This protein binds this small molecule.
Small molecule (SMILES): CC[C@H](C)[C@H](NC(=O)[C@@H](NC(=O)[C@H](CC(C)C)NC(=O)[C@@H](N)CCCCN)C(C)C)C(=O)N[C@@H](CC(N)=O)C(=O)N[C@@H](CCCCN)C(=O)N[C@@H](CC(=O)O)C(=O)N[C@@H](CCSC)C(=O)N[C@@H](CCCN=C(N)N)C(=O)N[C@H](C(=O)N[C@@H](CC(=O)O)C(=O)N[C@@H](CC(C)C)C(=O)N[C@@H](Cc1ccccc1)C(=O)N[C@@H](CO)C(=O)N1CCC[C@H]1C(=O)N1CCC[C@H]1C(=O)N[C@H](C=O)CC(N)=O)[C@@H](C)O

Sequence of chain 6.A:
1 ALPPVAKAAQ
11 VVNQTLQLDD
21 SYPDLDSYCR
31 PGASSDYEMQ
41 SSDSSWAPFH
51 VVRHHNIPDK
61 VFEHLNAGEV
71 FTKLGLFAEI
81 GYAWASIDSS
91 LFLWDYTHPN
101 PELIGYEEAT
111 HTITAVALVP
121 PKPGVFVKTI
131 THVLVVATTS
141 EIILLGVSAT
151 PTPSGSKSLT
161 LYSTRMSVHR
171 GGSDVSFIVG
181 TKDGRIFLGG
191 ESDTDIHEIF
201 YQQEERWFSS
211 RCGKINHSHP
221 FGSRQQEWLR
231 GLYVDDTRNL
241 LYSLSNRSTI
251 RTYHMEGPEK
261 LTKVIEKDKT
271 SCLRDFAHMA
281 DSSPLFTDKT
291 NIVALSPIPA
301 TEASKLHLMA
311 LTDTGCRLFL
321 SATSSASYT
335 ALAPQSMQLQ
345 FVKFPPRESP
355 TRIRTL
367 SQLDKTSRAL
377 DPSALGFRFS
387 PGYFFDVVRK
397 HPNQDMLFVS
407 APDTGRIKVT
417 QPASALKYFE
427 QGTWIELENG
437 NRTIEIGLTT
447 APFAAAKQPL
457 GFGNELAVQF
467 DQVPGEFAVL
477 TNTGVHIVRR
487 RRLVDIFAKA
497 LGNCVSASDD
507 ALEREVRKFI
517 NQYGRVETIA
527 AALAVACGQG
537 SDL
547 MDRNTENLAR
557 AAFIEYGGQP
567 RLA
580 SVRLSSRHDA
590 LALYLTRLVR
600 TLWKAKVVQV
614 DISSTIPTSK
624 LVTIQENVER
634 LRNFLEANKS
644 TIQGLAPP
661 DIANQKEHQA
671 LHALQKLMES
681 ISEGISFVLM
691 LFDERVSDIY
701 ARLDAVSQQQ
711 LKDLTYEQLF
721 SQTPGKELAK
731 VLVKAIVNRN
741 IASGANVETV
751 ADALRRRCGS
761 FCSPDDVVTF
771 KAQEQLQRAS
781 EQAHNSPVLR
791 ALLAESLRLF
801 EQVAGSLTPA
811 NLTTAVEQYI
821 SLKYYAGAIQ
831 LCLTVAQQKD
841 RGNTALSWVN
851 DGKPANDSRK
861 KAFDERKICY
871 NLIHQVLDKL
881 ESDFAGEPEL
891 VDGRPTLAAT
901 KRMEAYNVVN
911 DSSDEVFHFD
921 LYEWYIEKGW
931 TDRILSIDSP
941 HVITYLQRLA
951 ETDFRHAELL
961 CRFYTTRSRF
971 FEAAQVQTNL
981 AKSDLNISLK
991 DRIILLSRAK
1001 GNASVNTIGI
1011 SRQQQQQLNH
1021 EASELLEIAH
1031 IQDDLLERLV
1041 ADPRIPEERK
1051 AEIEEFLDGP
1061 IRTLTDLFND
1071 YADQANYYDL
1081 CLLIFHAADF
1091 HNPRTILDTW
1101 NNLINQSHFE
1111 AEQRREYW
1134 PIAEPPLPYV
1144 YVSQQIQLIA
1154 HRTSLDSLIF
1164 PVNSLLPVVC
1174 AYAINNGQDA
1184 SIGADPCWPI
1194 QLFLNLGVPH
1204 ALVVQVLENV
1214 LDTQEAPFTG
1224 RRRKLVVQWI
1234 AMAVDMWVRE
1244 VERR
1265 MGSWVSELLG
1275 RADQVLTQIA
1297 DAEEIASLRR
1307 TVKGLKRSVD

Binding-site contacts:
Ligand atom O contacts residue ASN1069 of chain 6.A at 3.3 Å (h-bond).
Ligand atom CD contacts residue GLN1074 of chain 6.A at 3.5 Å.
Ligand atom O contacts residue ILE1045 of chain 6.A at 3.6 Å.
Ligand atom CG contacts residue ILE1045 of chain 6.A at 3.5 Å (hydrophobic).
Ligand atom C contacts residue ASN1069 of chain 6.A at 3.2 Å.
Ligand atom CD1 contacts residue ILE1053 of chain 6.A at 3.4 Å (hydrophobic).
Ligand atom CZ contacts residue ARG1044 of chain 6.A at 3.2 Å.
Ligand atom NH1 contacts residue ASN1069 of chain 6.A at 2.8 Å (h-bond).
Ligand atom CA contacts residue THR1065 of chain 6.A at 3.6 Å.
Ligand atom O contacts residue GLN1074 of chain 6.A at 3.0 Å (h-bond).
Ligand atom OG1 contacts residue ARG1049 of chain 6.A at 2.9 Å (salt-bridge).
Ligand atom CD1 contacts residue ARG1044 of chain 6.A at 3.1 Å.
Ligand atom CE contacts residue LYS1225 of chain 6.MA at 2.9 Å.
Ligand atom NZ contacts residue LYS1225 of chain 6.MA at 2.2 Å.
Ligand atom CG contacts residue GLU1052 of chain 6.A at 3.2 Å.
Ligand atom CG2 contacts residue PHE1068 of chain 6.A at 3.6 Å (hydrophobic).
Ligand atom NZ contacts residue ASP1073 of chain 6.A at 3.0 Å (salt-bridge).
Ligand atom O contacts residue ARG1049 of chain 6.A at 3.7 Å.
Ligand atom NH2 contacts residue ASP1073 of chain 6.A at 3.1 Å (salt-bridge).
Ligand atom CG contacts residue GLU1228 of chain 6.MA at 2.9 Å.
Ligand atom O contacts residue ARG1049 of chain 6.A at 3.7 Å.
Ligand atom CB contacts residue GLU1052 of chain 6.A at 3.1 Å.
Ligand atom NZ contacts residue GLU1228 of chain 6.MA at 2.8 Å.
Ligand atom CE contacts residue GLU1228 of chain 6.MA at 2.4 Å.
Ligand atom O contacts residue THR1065 of chain 6.A at 3.2 Å.
Ligand atom O contacts residue ASN1069 of chain 6.A at 3.0 Å (h-bond).
Ligand atom CG1 contacts residue PHE1068 of chain 6.A at 3.4 Å (hydrophobic).
Ligand atom CA contacts residue ASN1069 of chain 6.A at 3.5 Å.
Ligand atom N contacts residue ASN1069 of chain 6.A at 2.9 Å (h-bond).
Ligand atom CD contacts residue GLU1228 of chain 6.MA at 2.9 Å.
Ligand atom NH1 contacts residue ASP1073 of chain 6.A at 3.6 Å.
Ligand atom N contacts residue GLN1074 of chain 6.A at 3.2 Å (h-bond).
Ligand atom CB contacts residue GLN1074 of chain 6.A at 3.5 Å.
Ligand atom O contacts residue ARG1049 of chain 6.A at 3.7 Å.
Ligand atom CD1 contacts residue THR1065 of chain 6.A at 3.5 Å.
Ligand atom CB contacts residue GLU1228 of chain 6.MA at 3.7 Å.
Ligand atom N contacts residue THR1065 of chain 6.A at 3.2 Å (h-bond).
Ligand atom CD1 contacts residue PHE1068 of chain 6.A at 3.4 Å (hydrophobic).
Ligand atom CE1 contacts residue ARG1044 of chain 6.A at 3.5 Å.
Ligand atom O contacts residue THR1065 of chain 6.A at 3.6 Å.

Sequence of chain 6.MA:
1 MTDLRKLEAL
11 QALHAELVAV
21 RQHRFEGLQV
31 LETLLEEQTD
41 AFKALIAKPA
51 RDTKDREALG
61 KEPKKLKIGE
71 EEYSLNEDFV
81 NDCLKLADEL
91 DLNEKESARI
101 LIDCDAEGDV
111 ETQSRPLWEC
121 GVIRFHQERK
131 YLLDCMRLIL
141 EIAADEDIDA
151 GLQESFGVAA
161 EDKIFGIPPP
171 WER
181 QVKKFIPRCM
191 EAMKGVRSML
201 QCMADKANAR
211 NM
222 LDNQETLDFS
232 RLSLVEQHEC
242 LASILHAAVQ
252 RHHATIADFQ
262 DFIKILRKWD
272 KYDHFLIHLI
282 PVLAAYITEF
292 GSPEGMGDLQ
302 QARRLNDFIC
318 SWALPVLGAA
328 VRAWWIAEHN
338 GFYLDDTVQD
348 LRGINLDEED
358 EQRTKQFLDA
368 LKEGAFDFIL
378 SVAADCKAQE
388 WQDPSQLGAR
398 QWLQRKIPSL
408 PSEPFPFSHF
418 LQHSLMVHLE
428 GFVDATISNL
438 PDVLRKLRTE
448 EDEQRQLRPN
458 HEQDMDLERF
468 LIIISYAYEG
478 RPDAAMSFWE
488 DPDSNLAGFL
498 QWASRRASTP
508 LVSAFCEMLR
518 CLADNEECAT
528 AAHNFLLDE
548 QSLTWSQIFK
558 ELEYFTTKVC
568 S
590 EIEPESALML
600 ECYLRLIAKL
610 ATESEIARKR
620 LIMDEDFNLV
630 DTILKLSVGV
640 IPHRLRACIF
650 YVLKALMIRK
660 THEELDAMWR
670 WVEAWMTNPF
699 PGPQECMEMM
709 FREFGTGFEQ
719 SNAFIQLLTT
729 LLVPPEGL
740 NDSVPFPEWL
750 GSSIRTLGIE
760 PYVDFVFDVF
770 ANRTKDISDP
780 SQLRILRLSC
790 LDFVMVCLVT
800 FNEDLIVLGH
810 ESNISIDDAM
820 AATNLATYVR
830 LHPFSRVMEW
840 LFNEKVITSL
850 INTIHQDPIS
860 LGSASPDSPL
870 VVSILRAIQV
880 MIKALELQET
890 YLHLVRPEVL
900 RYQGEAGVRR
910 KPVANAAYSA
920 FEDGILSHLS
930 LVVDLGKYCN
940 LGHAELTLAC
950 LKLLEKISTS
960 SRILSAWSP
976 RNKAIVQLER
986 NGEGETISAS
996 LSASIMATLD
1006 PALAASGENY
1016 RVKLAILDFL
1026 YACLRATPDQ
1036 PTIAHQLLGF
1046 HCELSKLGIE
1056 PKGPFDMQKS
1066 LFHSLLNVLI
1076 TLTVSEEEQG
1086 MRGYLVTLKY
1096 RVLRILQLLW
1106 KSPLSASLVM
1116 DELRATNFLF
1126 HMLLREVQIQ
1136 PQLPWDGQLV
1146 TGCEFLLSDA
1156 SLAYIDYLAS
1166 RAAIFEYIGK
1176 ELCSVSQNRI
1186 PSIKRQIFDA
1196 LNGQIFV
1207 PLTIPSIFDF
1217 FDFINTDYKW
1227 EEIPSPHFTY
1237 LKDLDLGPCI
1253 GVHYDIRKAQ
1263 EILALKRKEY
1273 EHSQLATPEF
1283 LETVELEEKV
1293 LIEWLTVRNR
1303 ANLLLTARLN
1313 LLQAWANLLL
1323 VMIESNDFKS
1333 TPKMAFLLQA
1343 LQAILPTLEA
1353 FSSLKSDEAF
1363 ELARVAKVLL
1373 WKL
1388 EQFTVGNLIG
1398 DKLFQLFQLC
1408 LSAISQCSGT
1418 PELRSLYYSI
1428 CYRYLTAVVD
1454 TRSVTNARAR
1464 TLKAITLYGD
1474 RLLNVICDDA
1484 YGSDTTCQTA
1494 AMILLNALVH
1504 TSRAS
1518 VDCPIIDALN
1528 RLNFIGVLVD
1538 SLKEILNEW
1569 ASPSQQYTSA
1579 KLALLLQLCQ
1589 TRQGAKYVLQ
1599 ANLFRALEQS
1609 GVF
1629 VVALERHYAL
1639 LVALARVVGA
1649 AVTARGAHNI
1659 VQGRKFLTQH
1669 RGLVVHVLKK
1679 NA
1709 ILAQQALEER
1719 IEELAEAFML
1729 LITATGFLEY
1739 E